Binding-site contacts:
Ligand atom C3' contacts residue SO41 of chain 1.H at 3.6 Å.
Ligand atom O4' contacts residue ARG43 of chain 1.A at 3.7 Å.
Ligand atom C2' contacts residue GLU181 of chain 1.C at 3.7 Å.
Ligand atom O2' contacts residue ARG87 of chain 1.C at 3.0 Å (salt-bridge).
Ligand atom C4' contacts residue SO41 of chain 1.H at 3.5 Å.
Ligand atom C5 contacts residue VAL178 of chain 1.C at 3.6 Å (hydrophobic).
Ligand atom O3' contacts residue SO41 of chain 1.H at 2.7 Å (h-bond).
Ligand atom N3 contacts residue GLU179 of chain 1.C at 3.8 Å.
Ligand atom C1' contacts residue SO41 of chain 1.H at 3.0 Å.
Ligand atom O2' contacts residue MET180 of chain 1.C at 3.3 Å (h-bond).
Ligand atom O3' contacts residue GLU181 of chain 1.C at 2.7 Å (salt-bridge).
Ligand atom N1 contacts residue VAL178 of chain 1.C at 3.5 Å (h-bond).
Ligand atom O2' contacts residue GLU181 of chain 1.C at 2.6 Å (salt-bridge).
Ligand atom C6 contacts residue VAL178 of chain 1.C at 3.5 Å (hydrophobic).
Ligand atom O5' contacts residue HIS4 of chain 1.A at 2.6 Å (h-bond).
Ligand atom C2 contacts residue VAL178 of chain 1.C at 3.5 Å (hydrophobic).
Ligand atom C4' contacts residue ARG43 of chain 1.A at 3.7 Å.
Ligand atom C2' contacts residue SO41 of chain 1.H at 3.6 Å.
Ligand atom O4' contacts residue SO41 of chain 1.H at 3.4 Å (h-bond).
Ligand atom O2' contacts residue GLU179 of chain 1.C at 3.4 Å.
Ligand atom C6 contacts residue GLY92 of chain 1.C at 3.6 Å.
Ligand atom C5 contacts residue GLY92 of chain 1.C at 3.7 Å.
Ligand atom N7 contacts residue SER203 of chain 1.C at 3.5 Å (h-bond).
Ligand atom C5' contacts residue HIS4 of chain 1.A at 3.6 Å.
Ligand atom N8 contacts residue CYS91 of chain 1.C at 3.7 Å.
Ligand atom N7 contacts residue CYS91 of chain 1.C at 3.6 Å.
Ligand atom C1' contacts residue SER90 of chain 1.C at 3.5 Å.
Ligand atom N7 contacts residue SER90 of chain 1.C at 3.6 Å (h-bond).
Ligand atom O6 contacts residue ASP204 of chain 1.C at 3.1 Å (salt-bridge).
Ligand atom N7 contacts residue GLY92 of chain 1.C at 3.8 Å.
Ligand atom O2' contacts residue SO41 of chain 1.H at 3.1 Å (h-bond).
Ligand atom O6 contacts residue GLY92 of chain 1.C at 3.2 Å.
Ligand atom C3' contacts residue GLU181 of chain 1.C at 3.6 Å.
Ligand atom N3 contacts residue VAL178 of chain 1.C at 3.6 Å (h-bond).
Ligand atom C2 contacts residue PHE159 of chain 1.C at 3.7 Å (hydrophobic).
Ligand atom C3' contacts residue MET180 of chain 1.C at 3.8 Å (hydrophobic).
Ligand atom C4 contacts residue VAL178 of chain 1.C at 3.6 Å (hydrophobic).
Ligand atom O5' contacts residue ARG43 of chain 1.A at 3.7 Å.
Ligand atom C9 contacts residue SER90 of chain 1.C at 3.4 Å.
Ligand atom N8 contacts residue SER90 of chain 1.C at 2.7 Å (h-bond).

Sequence of chain 1.C:
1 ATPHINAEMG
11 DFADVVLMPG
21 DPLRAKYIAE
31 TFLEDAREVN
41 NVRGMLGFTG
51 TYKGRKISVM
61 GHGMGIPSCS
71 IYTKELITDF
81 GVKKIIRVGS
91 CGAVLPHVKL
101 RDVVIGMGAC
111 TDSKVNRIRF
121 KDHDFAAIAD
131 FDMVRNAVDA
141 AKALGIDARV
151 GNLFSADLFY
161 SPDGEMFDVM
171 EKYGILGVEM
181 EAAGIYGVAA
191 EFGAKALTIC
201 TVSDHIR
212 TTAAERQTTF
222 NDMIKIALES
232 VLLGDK

Sequence of chain 1.A:
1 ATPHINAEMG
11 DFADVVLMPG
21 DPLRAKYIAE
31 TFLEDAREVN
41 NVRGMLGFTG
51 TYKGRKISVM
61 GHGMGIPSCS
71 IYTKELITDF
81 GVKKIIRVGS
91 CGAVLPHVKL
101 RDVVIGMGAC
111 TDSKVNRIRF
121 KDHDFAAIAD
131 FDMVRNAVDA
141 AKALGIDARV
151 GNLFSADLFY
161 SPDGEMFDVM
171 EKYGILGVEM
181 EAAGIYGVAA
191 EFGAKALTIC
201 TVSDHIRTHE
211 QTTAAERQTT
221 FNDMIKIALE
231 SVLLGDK

The small molecule below binds the protein below.
Small molecule (SMILES): O=c1[nH]cnc2c([C@@H]3O[C@H](CO)[C@@H](O)[C@H]3O)n[nH]c12